Sequence of chain 1.C:
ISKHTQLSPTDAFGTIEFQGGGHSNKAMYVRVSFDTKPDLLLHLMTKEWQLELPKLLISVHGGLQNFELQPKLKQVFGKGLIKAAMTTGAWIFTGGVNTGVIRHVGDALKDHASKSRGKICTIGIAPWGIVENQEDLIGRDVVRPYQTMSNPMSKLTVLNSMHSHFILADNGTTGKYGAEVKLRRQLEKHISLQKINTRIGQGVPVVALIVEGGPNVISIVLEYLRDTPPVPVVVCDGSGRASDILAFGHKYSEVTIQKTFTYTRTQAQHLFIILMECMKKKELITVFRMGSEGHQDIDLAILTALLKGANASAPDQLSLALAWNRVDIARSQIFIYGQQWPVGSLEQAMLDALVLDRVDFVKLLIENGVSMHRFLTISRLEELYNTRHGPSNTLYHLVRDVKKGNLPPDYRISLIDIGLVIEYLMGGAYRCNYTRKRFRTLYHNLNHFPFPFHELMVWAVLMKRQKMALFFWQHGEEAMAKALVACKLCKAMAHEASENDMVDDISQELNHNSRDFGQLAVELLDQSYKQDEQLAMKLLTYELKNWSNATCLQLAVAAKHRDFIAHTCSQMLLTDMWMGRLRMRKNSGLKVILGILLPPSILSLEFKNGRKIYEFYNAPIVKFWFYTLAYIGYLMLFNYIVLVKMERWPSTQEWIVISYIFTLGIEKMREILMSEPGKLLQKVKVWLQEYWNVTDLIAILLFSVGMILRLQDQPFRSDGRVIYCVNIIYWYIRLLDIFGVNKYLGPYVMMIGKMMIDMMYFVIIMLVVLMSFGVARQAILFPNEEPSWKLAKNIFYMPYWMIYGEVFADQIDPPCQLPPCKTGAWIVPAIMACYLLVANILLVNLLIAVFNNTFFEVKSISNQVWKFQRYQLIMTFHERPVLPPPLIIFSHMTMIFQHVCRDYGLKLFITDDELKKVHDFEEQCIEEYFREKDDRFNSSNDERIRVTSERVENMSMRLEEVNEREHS

Binding-site contacts:
Ligand atom O41 contacts residue TYR994 of chain 1.C at 3.6 Å (h-bond).
Ligand atom C1C contacts residue ASN992 of chain 1.C at 4.1 Å.
Ligand atom O13 contacts residue ASN992 of chain 1.C at 3.8 Å.
Ligand atom C2B contacts residue ASN992 of chain 1.C at 3.8 Å.
Ligand atom C3A contacts residue TRP875 of chain 1.C at 3.8 Å (hydrophobic).
Ligand atom P4 contacts residue LYS993 of chain 1.C at 3.6 Å.
Ligand atom O42 contacts residue LYS993 of chain 1.C at 4.0 Å.
Ligand atom O4 contacts residue LYS993 of chain 1.C at 4.1 Å.
Ligand atom C3B contacts residue ILE988 of chain 1.C at 4.2 Å (hydrophobic).
Ligand atom O43 contacts residue TYR994 of chain 1.C at 3.5 Å (h-bond).
Ligand atom O6 contacts residue LYS993 of chain 1.C at 4.2 Å.
Ligand atom O43 contacts residue LYS993 of chain 1.C at 2.5 Å (salt-bridge).
Ligand atom C6B contacts residue PHE989 of chain 1.C at 3.6 Å (hydrophobic).
Ligand atom C4B contacts residue PHE989 of chain 1.C at 4.2 Å (hydrophobic).
Ligand atom C5B contacts residue THR878 of chain 1.C at 4.0 Å.
Ligand atom C8B contacts residue ILE882 of chain 1.C at 4.1 Å (hydrophobic).
Ligand atom C4 contacts residue LYS993 of chain 1.C at 4.3 Å.
Ligand atom C1B contacts residue ASN992 of chain 1.C at 4.3 Å.
Ligand atom O2 contacts residue ASN771 of chain 1.C at 4.0 Å.
Ligand atom C3B contacts residue VAL991 of chain 1.C at 3.7 Å (hydrophobic).
Ligand atom O3C contacts residue ASN992 of chain 1.C at 4.2 Å.
Ligand atom C2B contacts residue VAL991 of chain 1.C at 3.7 Å (hydrophobic).
Ligand atom C2A contacts residue LEU774 of chain 1.C at 3.7 Å (hydrophobic).
Ligand atom C6B contacts residue ILE988 of chain 1.C at 4.0 Å (hydrophobic).
Ligand atom C5 contacts residue LYS993 of chain 1.C at 3.5 Å.
Ligand atom O5 contacts residue LYS993 of chain 1.C at 3.9 Å.
Ligand atom C6 contacts residue LYS993 of chain 1.C at 4.3 Å.
Ligand atom C5B contacts residue ILE988 of chain 1.C at 3.7 Å (hydrophobic).
Ligand atom O51 contacts residue LYS993 of chain 1.C at 3.9 Å.
Ligand atom O42 contacts residue TYR994 of chain 1.C at 4.3 Å.
Ligand atom C5B contacts residue PHE989 of chain 1.C at 4.3 Å (hydrophobic).
Ligand atom P5 contacts residue LYS993 of chain 1.C at 3.5 Å.
Ligand atom C3C contacts residue TRP875 of chain 1.C at 3.6 Å (hydrophobic).
Ligand atom O53 contacts residue LYS993 of chain 1.C at 2.4 Å (salt-bridge).
Ligand atom C6B contacts residue THR878 of chain 1.C at 4.1 Å.
Ligand atom C4B contacts residue TRP875 of chain 1.C at 4.4 Å (hydrophobic).
Ligand atom P4 contacts residue TYR994 of chain 1.C at 4.0 Å.
Ligand atom O2C contacts residue SER772 of chain 1.C at 4.2 Å.
Ligand atom C5B contacts residue TRP875 of chain 1.C at 4.3 Å (hydrophobic).
Ligand atom C3B contacts residue TRP875 of chain 1.C at 4.2 Å (hydrophobic).

This small molecule binds to this protein.
Small molecule (SMILES): CCCCCCCC(=O)OC[C@H](COP(=O)(O)O[C@@H]1[C@H](O)[C@H](O)[C@@H](OP(=O)(O)O)[C@H](OP(=O)(O)O)[C@H]1O)OC(=O)CCCCCCC